Binding-site contacts:
Ligand atom CAA contacts residue GLU56 of chain 1.A at 3.7 Å.
Ligand atom CAV contacts residue LEU52 of chain 1.A at 3.0 Å (hydrophobic).
Ligand atom CAU contacts residue ALA53 of chain 1.A at 3.6 Å (hydrophobic).
Ligand atom CAE contacts residue LEU94 of chain 1.A at 3.9 Å (hydrophobic).
Ligand atom CAM contacts residue HIS227 of chain 1.A at 3.5 Å.
Ligand atom CAL contacts residue GLY224 of chain 1.A at 3.8 Å.
Ligand atom CAU contacts residue LEU52 of chain 1.A at 3.9 Å (hydrophobic).
Ligand atom CAQ contacts residue MET46 of chain 1.A at 3.9 Å (hydrophobic).
Ligand atom CAX contacts residue LEU52 of chain 1.A at 3.1 Å (hydrophobic).
Ligand atom CAW contacts residue LEU52 of chain 1.A at 3.3 Å (hydrophobic).
Ligand atom CAF contacts residue PHE107 of chain 1.A at 4.0 Å (hydrophobic).
Ligand atom OAB contacts residue GLU56 of chain 1.A at 2.7 Å (salt-bridge).
Ligand atom CAL contacts residue MET124 of chain 1.A at 3.5 Å (hydrophobic).
Ligand atom CAM contacts residue MET124 of chain 1.A at 3.8 Å (hydrophobic).
Ligand atom CAW contacts residue PHE107 of chain 1.A at 3.0 Å (hydrophobic).
Ligand atom CAD contacts residue LEU49 of chain 1.A at 3.6 Å (hydrophobic).
Ligand atom OAN contacts residue HIS227 of chain 1.A at 3.0 Å (h-bond).
Ligand atom CAU contacts residue GLU56 of chain 1.A at 3.0 Å.
Ligand atom CAX contacts residue LEU49 of chain 1.A at 3.5 Å (hydrophobic).
Ligand atom OAB contacts residue LEU90 of chain 1.A at 3.6 Å.
Ligand atom CAV contacts residue PHE107 of chain 1.A at 4.0 Å (hydrophobic).
Ligand atom CAA contacts residue LEU90 of chain 1.A at 4.0 Å (hydrophobic).
Ligand atom CAC contacts residue GLU56 of chain 1.A at 3.8 Å.
Ligand atom OAN contacts residue LEU228 of chain 1.A at 3.5 Å.
Ligand atom OAN contacts residue MET46 of chain 1.A at 3.0 Å.
Ligand atom CAV contacts residue LEU49 of chain 1.A at 4.0 Å (hydrophobic).
Ligand atom CAV contacts residue ALA53 of chain 1.A at 3.9 Å (hydrophobic).
Ligand atom CAV contacts residue GLU56 of chain 1.A at 3.4 Å.
Ligand atom CAP contacts residue LEU228 of chain 1.A at 4.0 Å (hydrophobic).
Ligand atom CAK contacts residue MET124 of chain 1.A at 3.9 Å (hydrophobic).
Ligand atom CAT contacts residue PHE107 of chain 1.A at 3.9 Å (hydrophobic).
Ligand atom CAR contacts residue LEU49 of chain 1.A at 4.0 Å (hydrophobic).
Ligand atom CAX contacts residue PHE107 of chain 1.A at 3.5 Å (hydrophobic).
Ligand atom CAE contacts residue LEU90 of chain 1.A at 3.8 Å (hydrophobic).
Ligand atom CAX contacts residue LEU48 of chain 1.A at 4.0 Å (hydrophobic).
Ligand atom CAG contacts residue LEU94 of chain 1.A at 3.9 Å (hydrophobic).
Ligand atom CAL contacts residue HIS227 of chain 1.A at 3.5 Å.
Ligand atom CAM contacts residue MET46 of chain 1.A at 3.6 Å (hydrophobic).
Ligand atom OAB contacts residue ARG97 of chain 1.A at 3.3 Å (salt-bridge).
Ligand atom CAG contacts residue MET91 of chain 1.A at 3.8 Å (hydrophobic).

Sequence of chain 1.A:
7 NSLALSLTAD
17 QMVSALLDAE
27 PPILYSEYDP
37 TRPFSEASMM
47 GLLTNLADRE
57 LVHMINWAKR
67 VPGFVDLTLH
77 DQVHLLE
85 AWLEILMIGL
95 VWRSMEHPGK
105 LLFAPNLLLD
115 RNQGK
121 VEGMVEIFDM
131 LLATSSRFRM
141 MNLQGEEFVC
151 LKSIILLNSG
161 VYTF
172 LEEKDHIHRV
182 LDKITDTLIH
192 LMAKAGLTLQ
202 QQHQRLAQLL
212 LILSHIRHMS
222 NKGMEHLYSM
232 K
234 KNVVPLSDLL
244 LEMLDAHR

This protein binds this small molecule.
Small molecule (SMILES): CC/C=C\c1cc2c(cc1O)CC[C@@H]1[C@@H]2CC[C@]2(C)[C@@H](O)CC[C@@H]12